Binding-site contacts:
Ligand atom C11 contacts residue PHE250 of chain 1.C at 3.8 Å (hydrophobic).
Ligand atom C3 contacts residue ILE246 of chain 1.C at 3.7 Å (hydrophobic).
Ligand atom C23 contacts residue MET267 of chain 1.C at 3.8 Å (hydrophobic).
Ligand atom C11 contacts residue TYR247 of chain 1.C at 3.5 Å (hydrophobic).
Ligand atom C4 contacts residue PHE283 of chain 1.C at 3.7 Å (hydrophobic).
Ligand atom C27 contacts residue SER231 of chain 1.C at 3.5 Å.
Ligand atom N17 contacts residue TYR247 of chain 1.C at 2.5 Å (h-bond).
Ligand atom C13 contacts residue TYR247 of chain 1.C at 3.3 Å (hydrophobic).
Ligand atom C12 contacts residue GLY279 of chain 1.C at 3.7 Å.
Ligand atom C21 contacts residue GLU275 of chain 1.C at 3.5 Å.
Ligand atom C16 contacts residue GLY279 of chain 1.C at 3.4 Å.
Ligand atom N10 contacts residue PHE283 of chain 1.C at 3.6 Å.
Ligand atom C4 contacts residue LEU229 of chain 1.C at 3.8 Å (hydrophobic).
Ligand atom C13 contacts residue GLY279 of chain 1.C at 3.3 Å.
Ligand atom N10 contacts residue PHE250 of chain 1.C at 3.8 Å.
Ligand atom C11 contacts residue GLN280 of chain 1.C at 3.6 Å.
Ligand atom C21 contacts residue VAL276 of chain 1.C at 3.7 Å (hydrophobic).
Ligand atom C19 contacts residue MET267 of chain 1.C at 3.7 Å (hydrophobic).
Ligand atom C1 contacts residue PHE283 of chain 1.C at 3.4 Å (hydrophobic).
Ligand atom C23 contacts residue PRO266 of chain 1.C at 3.5 Å (hydrophobic).
Ligand atom C16 contacts residue TYR247 of chain 1.C at 3.7 Å (hydrophobic).
Ligand atom C22 contacts residue GLU275 of chain 1.C at 3.7 Å.
Ligand atom N6 contacts residue PHE283 of chain 1.C at 3.4 Å.
Ligand atom N17 contacts residue GLY279 of chain 1.C at 3.4 Å.
Ligand atom N14 contacts residue GLY279 of chain 1.C at 3.6 Å.
Ligand atom C26 contacts residue SER231 of chain 1.C at 3.6 Å.
Ligand atom C16 contacts residue MET267 of chain 1.C at 3.8 Å (hydrophobic).
Ligand atom C25 contacts residue TYR78 of chain 1.C at 3.6 Å (hydrophobic).
Ligand atom C15 contacts residue MET267 of chain 1.C at 3.7 Å (hydrophobic).
Ligand atom N8 contacts residue GLN280 of chain 1.C at 3.1 Å (h-bond).
Ligand atom C12 contacts residue PHE283 of chain 1.C at 3.5 Å (hydrophobic).
Ligand atom C12 contacts residue TYR247 of chain 1.C at 3.4 Å (hydrophobic).
Ligand atom C27 contacts residue LEU229 of chain 1.C at 3.6 Å (hydrophobic).
Ligand atom C9 contacts residue PHE250 of chain 1.C at 3.8 Å (hydrophobic).
Ligand atom C19 contacts residue GLY279 of chain 1.C at 3.6 Å.
Ligand atom C27 contacts residue VAL232 of chain 1.C at 3.5 Å (hydrophobic).
Ligand atom C24 contacts residue MET267 of chain 1.C at 3.7 Å (hydrophobic).
Ligand atom C20 contacts residue TYR247 of chain 1.C at 3.5 Å (hydrophobic).
Ligand atom C12 contacts residue GLN280 of chain 1.C at 3.3 Å.
Ligand atom C7 contacts residue PHE283 of chain 1.C at 3.7 Å (hydrophobic).

Sequence of chain 1.C:
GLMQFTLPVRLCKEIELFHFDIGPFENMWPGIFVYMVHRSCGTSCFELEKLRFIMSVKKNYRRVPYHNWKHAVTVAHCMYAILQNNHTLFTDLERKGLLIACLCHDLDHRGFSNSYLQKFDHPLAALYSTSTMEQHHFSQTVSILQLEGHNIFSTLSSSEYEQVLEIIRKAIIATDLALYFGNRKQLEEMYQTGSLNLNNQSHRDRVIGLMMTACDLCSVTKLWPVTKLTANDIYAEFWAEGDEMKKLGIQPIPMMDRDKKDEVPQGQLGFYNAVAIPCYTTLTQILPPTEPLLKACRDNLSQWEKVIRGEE

A small-molecule ligand and the protein it binds are described below.
Small molecule (SMILES): Cc1cc(C2CC2)nc2nc(CCc3nc(-c4ccccc4)cn3C)nn12